The small molecule below binds the protein below.
Small molecule (SMILES): CC(=O)N[C@@H]1[C@@H](O)[C@H](O)[C@@H](CO)O[C@H]1O

Binding-site contacts:
Ligand atom C2 contacts residue ASN549 of chain 1.C at 4.4 Å.
Ligand atom C6 contacts residue ARG543 of chain 1.C at 3.6 Å.
Ligand atom C1 contacts residue ASN549 of chain 1.C at 4.2 Å.
Ligand atom C3 contacts residue ASN546 of chain 1.C at 3.9 Å.
Ligand atom C2 contacts residue ASN546 of chain 1.C at 2.6 Å.
Ligand atom O4 contacts residue NAG1 of chain 1.M at 3.6 Å (h-bond).
Ligand atom C4 contacts residue ARG543 of chain 1.C at 3.2 Å.
Ligand atom O7 contacts residue ASN546 of chain 1.C at 3.3 Å (h-bond).
Ligand atom C7 contacts residue ASN549 of chain 1.C at 3.7 Å.
Ligand atom O4 contacts residue ARG543 of chain 1.C at 3.9 Å.
Ligand atom O6 contacts residue LEU729 of chain 1.C at 3.9 Å.
Ligand atom C3 contacts residue ARG543 of chain 1.C at 4.1 Å.
Ligand atom C7 contacts residue ASN546 of chain 1.C at 3.6 Å.
Ligand atom O5 contacts residue ASN546 of chain 1.C at 2.4 Å (h-bond).
Ligand atom C1 contacts residue ASN546 of chain 1.C at 1.4 Å.
Ligand atom N2 contacts residue ASN549 of chain 1.C at 3.4 Å (h-bond).
Ligand atom O3 contacts residue ARG543 of chain 1.C at 4.3 Å.
Ligand atom O7 contacts residue GLY547 of chain 1.C at 4.5 Å.
Ligand atom C8 contacts residue ASN549 of chain 1.C at 3.3 Å.
Ligand atom O3 contacts residue NAG1 of chain 1.M at 4.2 Å.
Ligand atom N2 contacts residue ASN546 of chain 1.C at 2.9 Å (h-bond).
Ligand atom C5 contacts residue ARG543 of chain 1.C at 3.8 Å.
Ligand atom C5 contacts residue ASN546 of chain 1.C at 3.7 Å.
Ligand atom C6 contacts residue LEU729 of chain 1.C at 4.2 Å (hydrophobic).
Ligand atom C4 contacts residue ASN546 of chain 1.C at 4.3 Å.
Ligand atom O5 contacts residue ARG543 of chain 1.C at 4.0 Å.
Ligand atom C4 contacts residue NAG1 of chain 1.M at 3.8 Å.
Ligand atom C2 contacts residue ARG543 of chain 1.C at 4.4 Å.

Sequence of chain 1.C:
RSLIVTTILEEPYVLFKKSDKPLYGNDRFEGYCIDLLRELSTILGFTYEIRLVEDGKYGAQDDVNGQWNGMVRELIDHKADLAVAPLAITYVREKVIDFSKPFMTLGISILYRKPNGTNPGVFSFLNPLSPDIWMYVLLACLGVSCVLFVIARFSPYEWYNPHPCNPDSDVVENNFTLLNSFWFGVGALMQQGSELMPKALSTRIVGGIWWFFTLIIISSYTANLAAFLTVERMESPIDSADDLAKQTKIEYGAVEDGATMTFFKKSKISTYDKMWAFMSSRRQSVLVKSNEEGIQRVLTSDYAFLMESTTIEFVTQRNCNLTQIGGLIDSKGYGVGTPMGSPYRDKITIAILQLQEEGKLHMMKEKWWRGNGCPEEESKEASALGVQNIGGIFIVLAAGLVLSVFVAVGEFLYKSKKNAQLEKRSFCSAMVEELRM